Sequence of chain 3.A:
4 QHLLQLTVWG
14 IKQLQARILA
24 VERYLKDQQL

Sequence of chain 2.A:
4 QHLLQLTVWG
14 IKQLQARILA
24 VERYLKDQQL

Binding-site contacts:
Ligand atom OH contacts residue GLU25 of chain 3.A at 4.4 Å.
Ligand atom C contacts residue LEU28 of chain 3.A at 4.5 Å (hydrophobic).
Ligand atom C contacts residue LYS29 of chain 3.A at 4.1 Å.
Ligand atom C20 contacts residue LYS29 of chain 3.A at 3.7 Å.
Ligand atom C18 contacts residue LEU28 of chain 3.A at 3.6 Å (hydrophobic).
Ligand atom C18 contacts residue LYS29 of chain 3.A at 3.5 Å.
Ligand atom C1 contacts residue VAL24 of chain 2.A at 4.0 Å (hydrophobic).
Ligand atom OH contacts residue TYR27 of chain 2.A at 4.2 Å.
Ligand atom O contacts residue LYS29 of chain 3.A at 4.4 Å.
Ligand atom C4 contacts residue GLU25 of chain 3.A at 3.5 Å.
Ligand atom O2 contacts residue GLU25 of chain 3.A at 4.5 Å.
Ligand atom C contacts residue TYR27 of chain 2.A at 4.1 Å (hydrophobic).
Ligand atom C1 contacts residue ALA23 of chain 2.A at 4.1 Å (hydrophobic).
Ligand atom C contacts residue GLU25 of chain 3.A at 4.5 Å.
Ligand atom C18 contacts residue TYR27 of chain 2.A at 3.3 Å (hydrophobic).
Ligand atom OH contacts residue LEU28 of chain 3.A at 4.0 Å.
Ligand atom C1 contacts residue LEU28 of chain 3.A at 4.4 Å (hydrophobic).
Ligand atom C2 contacts residue GLU25 of chain 3.A at 4.5 Å.
Ligand atom C17 contacts residue TYR27 of chain 2.A at 3.7 Å (hydrophobic).
Ligand atom O contacts residue TYR27 of chain 2.A at 4.4 Å.
Ligand atom C1 contacts residue TYR27 of chain 2.A at 3.8 Å (hydrophobic).
Ligand atom C18 contacts residue LEU33 of chain 3.A at 3.4 Å (hydrophobic).

This small molecule binds to this protein.
Small molecule (SMILES): COCCO[C@@H](C)CO[C@H](C)CO[C@H](C)COC(C)CO[C@@H](C)CO[C@@H](C)CO[C@H](C)CO[C@H](C)COC[C@H](C)N